The small molecule below binds the protein below.
Small molecule (SMILES): CC(=O)N[C@@H]1[C@@H](O[C@@H]2O[C@H](CO)[C@H](O)[C@H](O[C@]3(C(=O)O)C[C@H](O)[C@@H](NC(C)=O)[C@H]([C@H](O)[C@H](O)CO)O3)[C@H]2O)[C@H](O)[C@@H](CO[C@]2(C(=O)O)C[C@H](O)[C@@H](NC(C)=O)[C@H]([C@H](O)[C@H](O)CO)O2)O[C@H]1O

Sequence of chain 3.A:
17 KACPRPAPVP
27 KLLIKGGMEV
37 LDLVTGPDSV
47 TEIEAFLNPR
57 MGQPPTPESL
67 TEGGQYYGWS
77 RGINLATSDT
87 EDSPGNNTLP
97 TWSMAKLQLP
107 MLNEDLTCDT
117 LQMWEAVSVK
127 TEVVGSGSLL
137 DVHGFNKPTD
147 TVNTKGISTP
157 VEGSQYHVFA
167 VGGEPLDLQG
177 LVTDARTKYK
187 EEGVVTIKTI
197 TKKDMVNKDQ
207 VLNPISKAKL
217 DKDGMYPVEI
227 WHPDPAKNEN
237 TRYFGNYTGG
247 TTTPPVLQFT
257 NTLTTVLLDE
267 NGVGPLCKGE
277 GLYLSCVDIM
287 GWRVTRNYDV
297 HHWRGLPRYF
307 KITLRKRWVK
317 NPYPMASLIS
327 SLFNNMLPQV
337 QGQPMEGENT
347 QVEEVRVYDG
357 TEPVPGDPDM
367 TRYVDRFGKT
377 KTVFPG

Binding-site contacts:
Ligand atom O1A contacts residue LYS186 of chain 3.A at 2.8 Å (salt-bridge).
Ligand atom C1 contacts residue ARG77 of chain 3.A at 3.6 Å.
Ligand atom C11 contacts residue ASP85 of chain 3.B at 4.0 Å.
Ligand atom C5 contacts residue TYR72 of chain 3.A at 3.9 Å (hydrophobic).
Ligand atom C4 contacts residue TYR72 of chain 3.A at 3.8 Å (hydrophobic).
Ligand atom C3 contacts residue VAL296 of chain 3.A at 3.7 Å (hydrophobic).
Ligand atom O1B contacts residue TYR72 of chain 3.A at 4.1 Å.
Ligand atom O10 contacts residue THR291 of chain 3.A at 4.3 Å.
Ligand atom C3 contacts residue HIS298 of chain 3.A at 3.6 Å.
Ligand atom O4 contacts residue GLY78 of chain 3.A at 3.1 Å.
Ligand atom O8 contacts residue ARG77 of chain 3.A at 3.2 Å (salt-bridge).
Ligand atom O1B contacts residue SER89 of chain 3.A at 3.1 Å (h-bond).
Ligand atom O8 contacts residue TYR72 of chain 3.A at 4.3 Å.
Ligand atom C1 contacts residue LYS186 of chain 3.A at 3.9 Å.
Ligand atom O4 contacts residue ASN80 of chain 3.A at 4.3 Å.
Ligand atom C3 contacts residue GLY78 of chain 3.A at 3.6 Å.
Ligand atom C6 contacts residue TYR72 of chain 3.A at 4.0 Å (hydrophobic).
Ligand atom O1A contacts residue HIS298 of chain 3.A at 3.9 Å.
Ligand atom O4 contacts residue VAL296 of chain 3.A at 3.9 Å.
Ligand atom O1A contacts residue ARG77 of chain 3.A at 3.2 Å (salt-bridge).
Ligand atom C4 contacts residue GLY78 of chain 3.A at 3.4 Å.
Ligand atom C5 contacts residue ASN93 of chain 3.A at 3.6 Å.
Ligand atom C6 contacts residue ASN93 of chain 3.A at 3.0 Å.
Ligand atom O1B contacts residue ARG77 of chain 3.A at 2.9 Å (salt-bridge).
Ligand atom O1A contacts residue TYR72 of chain 3.A at 3.5 Å.
Ligand atom C2 contacts residue GLY78 of chain 3.A at 3.9 Å.
Ligand atom C4 contacts residue ASN93 of chain 3.A at 4.2 Å.
Ligand atom N5 contacts residue TYR72 of chain 3.A at 3.4 Å (h-bond).
Ligand atom O3 contacts residue GLY78 of chain 3.A at 3.3 Å.
Ligand atom C1 contacts residue TYR72 of chain 3.A at 4.1 Å (hydrophobic).
Ligand atom O1A contacts residue GLY78 of chain 3.A at 3.2 Å (h-bond).
Ligand atom C3 contacts residue GLY78 of chain 3.A at 4.0 Å.
Ligand atom C4 contacts residue HIS298 of chain 3.A at 3.2 Å.
Ligand atom O4 contacts residue HIS298 of chain 3.A at 2.7 Å (h-bond).
Ligand atom O6 contacts residue ASN93 of chain 3.A at 3.0 Å (h-bond).
Ligand atom C1 contacts residue SER89 of chain 3.A at 3.5 Å.
Ligand atom C1 contacts residue GLY78 of chain 3.A at 3.7 Å.
Ligand atom O4 contacts residue ILE79 of chain 3.A at 4.0 Å.
Ligand atom O4 contacts residue THR291 of chain 3.A at 3.5 Å.
Ligand atom O1A contacts residue SER89 of chain 3.A at 3.1 Å (h-bond).

Sequence of chain 3.B:
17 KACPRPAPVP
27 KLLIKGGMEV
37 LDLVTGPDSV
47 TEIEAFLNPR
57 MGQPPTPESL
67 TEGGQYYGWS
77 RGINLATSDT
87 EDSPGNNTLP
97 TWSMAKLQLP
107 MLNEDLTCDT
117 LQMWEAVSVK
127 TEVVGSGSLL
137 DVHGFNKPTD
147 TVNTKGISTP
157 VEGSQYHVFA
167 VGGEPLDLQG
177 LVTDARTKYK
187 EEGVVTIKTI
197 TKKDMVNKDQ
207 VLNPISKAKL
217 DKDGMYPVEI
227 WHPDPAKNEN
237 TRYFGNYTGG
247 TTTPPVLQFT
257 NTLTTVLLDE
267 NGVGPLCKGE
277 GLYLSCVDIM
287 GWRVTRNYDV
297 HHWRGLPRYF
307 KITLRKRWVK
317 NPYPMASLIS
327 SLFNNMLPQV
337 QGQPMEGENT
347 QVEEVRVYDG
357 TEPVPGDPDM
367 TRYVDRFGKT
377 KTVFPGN